Binding-site contacts:
Ligand atom O5 contacts residue FDA1 of chain 1.H at 3.8 Å.
Ligand atom C6 contacts residue PHE454 of chain 1.B at 4.0 Å (hydrophobic).
Ligand atom C3 contacts residue PHE474 of chain 1.B at 3.8 Å (hydrophobic).
Ligand atom C2 contacts residue HIS548 of chain 1.B at 3.6 Å.
Ligand atom C2 contacts residue FDA1 of chain 1.H at 3.0 Å.
Ligand atom O4 contacts residue ASP452 of chain 1.B at 2.6 Å (salt-bridge).
Ligand atom C1 contacts residue CYS546 of chain 1.B at 3.2 Å (hydrophobic).
Ligand atom O1 contacts residue FDA1 of chain 1.H at 3.2 Å.
Ligand atom O1 contacts residue HIS548 of chain 1.B at 3.2 Å (h-bond).
Ligand atom O6 contacts residue LEU361 of chain 1.B at 4.2 Å.
Ligand atom C2 contacts residue ASN593 of chain 1.B at 3.9 Å.
Ligand atom C2 contacts residue THR169 of chain 1.B at 4.2 Å.
Ligand atom C1 contacts residue HIS548 of chain 1.B at 3.4 Å.
Ligand atom C4 contacts residue THR169 of chain 1.B at 3.9 Å.
Ligand atom C3 contacts residue THR169 of chain 1.B at 4.2 Å.
Ligand atom O5 contacts residue CYS546 of chain 1.B at 3.6 Å.
Ligand atom C3 contacts residue GLN448 of chain 1.B at 3.7 Å.
Ligand atom O6 contacts residue TYR456 of chain 1.B at 2.6 Å (h-bond).
Ligand atom C4 contacts residue ASP452 of chain 1.B at 3.2 Å.
Ligand atom C5 contacts residue PHE474 of chain 1.B at 4.1 Å (hydrophobic).
Ligand atom O2 contacts residue ASN593 of chain 1.B at 2.9 Å (h-bond).
Ligand atom F3 contacts residue ASN593 of chain 1.B at 3.3 Å.
Ligand atom O4 contacts residue FDA1 of chain 1.H at 4.2 Å.
Ligand atom C6 contacts residue TYR456 of chain 1.B at 3.2 Å (hydrophobic).
Ligand atom C6 contacts residue ARG472 of chain 1.B at 4.0 Å.
Ligand atom C4 contacts residue PHE474 of chain 1.B at 4.0 Å (hydrophobic).
Ligand atom C5 contacts residue ASP452 of chain 1.B at 4.2 Å.
Ligand atom F3 contacts residue THR169 of chain 1.B at 3.5 Å.
Ligand atom F3 contacts residue GLN448 of chain 1.B at 2.8 Å.
Ligand atom C3 contacts residue ASN593 of chain 1.B at 3.7 Å.
Ligand atom C6 contacts residue ASP452 of chain 1.B at 4.0 Å.
Ligand atom C1 contacts residue FDA1 of chain 1.H at 3.8 Å.
Ligand atom C4 contacts residue GLN448 of chain 1.B at 4.1 Å.
Ligand atom O6 contacts residue PHE454 of chain 1.B at 3.6 Å.
Ligand atom O2 contacts residue FDA1 of chain 1.H at 3.0 Å.
Ligand atom O1 contacts residue CYS546 of chain 1.B at 2.6 Å (h-bond).
Ligand atom C3 contacts residue FDA1 of chain 1.H at 4.1 Å.
Ligand atom O2 contacts residue HIS548 of chain 1.B at 2.7 Å (h-bond).
Ligand atom F3 contacts residue FDA1 of chain 1.H at 3.5 Å.
Ligand atom O4 contacts residue THR169 of chain 1.B at 2.7 Å (h-bond).

This small molecule binds to this protein.
Small molecule (SMILES): OC[C@H]1O[C@@H](O)[C@H](O)[C@@H](F)[C@H]1O

Sequence of chain 1.B:
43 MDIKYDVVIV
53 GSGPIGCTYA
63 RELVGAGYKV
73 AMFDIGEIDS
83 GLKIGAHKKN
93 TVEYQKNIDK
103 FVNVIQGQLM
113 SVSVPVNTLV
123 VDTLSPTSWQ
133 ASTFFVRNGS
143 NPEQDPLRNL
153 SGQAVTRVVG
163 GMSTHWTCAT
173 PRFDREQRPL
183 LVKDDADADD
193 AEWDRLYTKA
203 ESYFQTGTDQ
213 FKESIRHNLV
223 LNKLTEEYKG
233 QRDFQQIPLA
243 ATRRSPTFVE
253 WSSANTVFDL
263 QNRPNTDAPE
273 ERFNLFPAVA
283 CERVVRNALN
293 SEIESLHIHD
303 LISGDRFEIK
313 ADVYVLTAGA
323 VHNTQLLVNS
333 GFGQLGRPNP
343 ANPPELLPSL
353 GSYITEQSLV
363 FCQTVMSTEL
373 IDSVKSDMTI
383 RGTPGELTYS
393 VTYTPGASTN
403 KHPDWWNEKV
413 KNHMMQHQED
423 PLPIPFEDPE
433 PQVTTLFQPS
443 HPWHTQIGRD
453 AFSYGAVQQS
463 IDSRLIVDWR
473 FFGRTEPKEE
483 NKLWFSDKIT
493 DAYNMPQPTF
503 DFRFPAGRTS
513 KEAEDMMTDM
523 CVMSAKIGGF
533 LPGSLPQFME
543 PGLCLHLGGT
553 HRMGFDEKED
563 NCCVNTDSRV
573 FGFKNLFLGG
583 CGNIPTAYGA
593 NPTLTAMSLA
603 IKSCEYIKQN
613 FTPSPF